Binding-site contacts:
Ligand atom O7 contacts residue ALA159 of chain 1.A at 3.5 Å (h-bond).
Ligand atom O7 contacts residue ASN149 of chain 1.A at 4.3 Å.
Ligand atom C5 contacts residue ASN149 of chain 1.A at 3.6 Å.
Ligand atom C7 contacts residue ASN157 of chain 1.A at 4.4 Å.
Ligand atom O7 contacts residue ASN157 of chain 1.A at 4.0 Å.
Ligand atom C1 contacts residue ASN149 of chain 1.A at 1.4 Å.
Ligand atom O4 contacts residue GLU147 of chain 1.A at 3.8 Å.
Ligand atom N2 contacts residue ASN149 of chain 1.A at 2.8 Å (h-bond).
Ligand atom O7 contacts residue ILE158 of chain 1.A at 3.8 Å.
Ligand atom C2 contacts residue ASN149 of chain 1.A at 2.3 Å.
Ligand atom N2 contacts residue GLU147 of chain 1.A at 3.5 Å (salt-bridge).
Ligand atom C4 contacts residue ASN149 of chain 1.A at 4.1 Å.
Ligand atom C5 contacts residue GLU147 of chain 1.A at 3.9 Å.
Ligand atom C4 contacts residue GLU147 of chain 1.A at 3.8 Å.
Ligand atom C1 contacts residue GLU147 of chain 1.A at 3.7 Å.
Ligand atom O3 contacts residue GLU147 of chain 1.A at 3.9 Å.
Ligand atom O6 contacts residue SER271 of chain 1.A at 4.3 Å.
Ligand atom O5 contacts residue ASN149 of chain 1.A at 2.4 Å (h-bond).
Ligand atom C7 contacts residue ASN149 of chain 1.A at 3.3 Å.
Ligand atom C2 contacts residue GLU147 of chain 1.A at 3.6 Å.
Ligand atom O5 contacts residue GLU147 of chain 1.A at 4.4 Å.
Ligand atom C8 contacts residue ASN149 of chain 1.A at 3.2 Å.
Ligand atom C8 contacts residue ASN157 of chain 1.A at 3.8 Å.
Ligand atom C3 contacts residue ASN149 of chain 1.A at 3.7 Å.
Ligand atom C3 contacts residue GLU147 of chain 1.A at 3.0 Å.

This small molecule binds to this protein.
Small molecule (SMILES): CC(=O)N[C@@H]1[C@@H](O)[C@H](O)[C@@H](CO)O[C@H]1O

Sequence of chain 1.A:
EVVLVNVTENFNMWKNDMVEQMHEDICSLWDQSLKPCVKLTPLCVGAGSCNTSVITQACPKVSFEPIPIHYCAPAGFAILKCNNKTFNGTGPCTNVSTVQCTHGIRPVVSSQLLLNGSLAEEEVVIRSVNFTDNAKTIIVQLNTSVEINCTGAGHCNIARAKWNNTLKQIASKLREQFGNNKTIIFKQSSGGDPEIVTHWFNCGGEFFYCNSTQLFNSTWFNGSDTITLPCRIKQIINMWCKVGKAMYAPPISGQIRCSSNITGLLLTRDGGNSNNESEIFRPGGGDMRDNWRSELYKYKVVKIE